Binding-site contacts:
Ligand atom C6 contacts residue LEU151 of chain 2.A at 3.5 Å (hydrophobic).
Ligand atom C15 contacts residue THR97 of chain 2.A at 3.6 Å.
Ligand atom C36 contacts residue ASP162 of chain 2.A at 3.6 Å.
Ligand atom C32 contacts residue ASN149 of chain 2.A at 3.6 Å.
Ligand atom C19 contacts residue VAL33 of chain 2.A at 3.6 Å (hydrophobic).
Ligand atom N5 contacts residue LEU151 of chain 2.A at 3.4 Å.
Ligand atom C36 contacts residue ASP144 of chain 2.A at 3.3 Å.
Ligand atom C2 contacts residue LEU151 of chain 2.A at 3.8 Å (hydrophobic).
Ligand atom C27 contacts residue LEU25 of chain 2.A at 3.5 Å (hydrophobic).
Ligand atom C11 contacts residue LEU25 of chain 2.A at 3.8 Å (hydrophobic).
Ligand atom N34 contacts residue ASN149 of chain 2.A at 3.7 Å.
Ligand atom C4 contacts residue LEU151 of chain 2.A at 3.5 Å (hydrophobic).
Ligand atom N34 contacts residue ASP162 of chain 2.A at 3.3 Å (salt-bridge).
Ligand atom O contacts residue ASP162 of chain 2.A at 2.5 Å (salt-bridge).
Ligand atom C26 contacts residue PRO101 of chain 2.A at 3.5 Å (hydrophobic).
Ligand atom C15 contacts residue LYS52 of chain 2.A at 3.8 Å.
Ligand atom C18 contacts residue VAL33 of chain 2.A at 3.5 Å (hydrophobic).
Ligand atom N3 contacts residue MET100 of chain 2.A at 3.2 Å (h-bond).
Ligand atom C4 contacts residue THR97 of chain 2.A at 3.4 Å.
Ligand atom C27 contacts residue MET100 of chain 2.A at 3.5 Å (hydrophobic).
Ligand atom C31 contacts residue ARG148 of chain 2.A at 3.7 Å.
Ligand atom C23 contacts residue GLY103 of chain 2.A at 3.8 Å.
Ligand atom C33 contacts residue ASN149 of chain 2.A at 3.4 Å.
Ligand atom C24 contacts residue GLY103 of chain 2.A at 3.8 Å.
Ligand atom C13 contacts residue THR97 of chain 2.A at 3.7 Å.
Ligand atom C1 contacts residue LEU151 of chain 2.A at 3.7 Å (hydrophobic).
Ligand atom C14 contacts residue ALA50 of chain 2.A at 3.6 Å (hydrophobic).
Ligand atom C26 contacts residue LEU25 of chain 2.A at 3.7 Å (hydrophobic).
Ligand atom N5 contacts residue THR97 of chain 2.A at 3.7 Å.
Ligand atom O9 contacts residue MET100 of chain 2.A at 3.5 Å (h-bond).
Ligand atom N3 contacts residue GLN98 of chain 2.A at 3.5 Å (h-bond).
Ligand atom C4 contacts residue GLN98 of chain 2.A at 3.4 Å.
Ligand atom C14 contacts residue LYS52 of chain 2.A at 3.8 Å.
Ligand atom N3 contacts residue LEU151 of chain 2.A at 3.7 Å.
Ligand atom C contacts residue ASP162 of chain 2.A at 3.2 Å.
Ligand atom C32 contacts residue ASP162 of chain 2.A at 3.5 Å.
Ligand atom C14 contacts residue THR97 of chain 2.A at 3.3 Å.
Ligand atom C36 contacts residue ASN149 of chain 2.A at 3.3 Å.
Ligand atom N3 contacts residue ALA50 of chain 2.A at 3.6 Å.
Ligand atom C4 contacts residue ALA50 of chain 2.A at 3.8 Å (hydrophobic).

Sequence of chain 2.A:
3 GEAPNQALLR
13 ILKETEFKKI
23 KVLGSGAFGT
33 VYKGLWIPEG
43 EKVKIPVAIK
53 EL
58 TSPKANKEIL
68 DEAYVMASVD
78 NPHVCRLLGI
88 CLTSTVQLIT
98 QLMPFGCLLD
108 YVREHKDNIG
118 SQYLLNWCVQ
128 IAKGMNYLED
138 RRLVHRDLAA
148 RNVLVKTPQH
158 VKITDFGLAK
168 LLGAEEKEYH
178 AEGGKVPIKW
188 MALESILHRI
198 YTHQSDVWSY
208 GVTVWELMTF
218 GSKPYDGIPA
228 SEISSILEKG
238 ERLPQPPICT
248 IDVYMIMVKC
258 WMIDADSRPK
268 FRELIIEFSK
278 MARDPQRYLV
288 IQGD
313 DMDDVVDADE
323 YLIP

The small molecule below binds the protein below.
Small molecule (SMILES): CN(C)CCCC(=O)Nc1cccc(-c2c(-c3ccccc3)oc3ncnc(N[C@H](CO)c4ccccc4)c23)c1